Binding-site contacts:
Ligand atom C05 contacts residue KSP1 of chain 1.P at 0.2 Å.
Ligand atom C01 contacts residue SO41 of chain 1.R at 3.5 Å.
Ligand atom C11 contacts residue KSP1 of chain 1.P at 0.9 Å.
Ligand atom O16 contacts residue KSP1 of chain 1.P at 0.1 Å (h-bond).
Ligand atom C02 contacts residue SO41 of chain 1.R at 2.8 Å.
Ligand atom O18 contacts residue GLY118 of chain 1.C at 3.2 Å (h-bond).
Ligand atom O16 contacts residue LYS22 of chain 1.C at 3.4 Å (salt-bridge).
Ligand atom O18 contacts residue KSP1 of chain 1.P at 0.2 Å (h-bond).
Ligand atom C14 contacts residue ARG52 of chain 1.C at 3.1 Å.
Ligand atom C03 contacts residue KSP1 of chain 1.P at 0.5 Å.
Ligand atom C09 contacts residue THR18 of chain 1.C at 3.3 Å.
Ligand atom C02 contacts residue KSP1 of chain 1.P at 0.5 Å.
Ligand atom C07 contacts residue KSP1 of chain 1.P at 0.5 Å.
Ligand atom O10 contacts residue MET79 of chain 1.C at 3.5 Å (h-bond).
Ligand atom C04 contacts residue KSP1 of chain 1.P at 0.3 Å.
Ligand atom O17 contacts residue THR48 of chain 1.C at 3.5 Å (h-bond).
Ligand atom C15 contacts residue ARG52 of chain 1.C at 3.2 Å.
Ligand atom C15 contacts residue ASP54 of chain 1.C at 3.0 Å.
Ligand atom O10 contacts residue ALA117 of chain 1.C at 3.5 Å.
Ligand atom O17 contacts residue KSP1 of chain 1.P at 0.8 Å.
Ligand atom C13 contacts residue KSP1 of chain 1.P at 0.8 Å.
Ligand atom O16 contacts residue SO41 of chain 1.M at 3.2 Å (h-bond).
Ligand atom O10 contacts residue KSP1 of chain 1.P at 0.3 Å (h-bond).
Ligand atom C04 contacts residue THR18 of chain 1.C at 3.1 Å.
Ligand atom C12 contacts residue KSP1 of chain 1.P at 1.0 Å.
Ligand atom C09 contacts residue SO41 of chain 1.M at 3.0 Å.
Ligand atom O16 contacts residue THR18 of chain 1.C at 2.1 Å (h-bond).
Ligand atom C09 contacts residue LYS22 of chain 1.C at 3.4 Å.
Ligand atom C14 contacts residue ASP54 of chain 1.C at 3.6 Å.
Ligand atom C14 contacts residue KSP1 of chain 1.P at 0.7 Å.
Ligand atom C06 contacts residue KSP1 of chain 1.P at 0.1 Å.
Ligand atom C09 contacts residue KSP1 of chain 1.P at 0.1 Å.
Ligand atom C08 contacts residue SO41 of chain 1.M at 3.2 Å.
Ligand atom O18 contacts residue SO41 of chain 1.M at 3.5 Å (h-bond).
Ligand atom O18 contacts residue LYS22 of chain 1.C at 2.7 Å (salt-bridge).
Ligand atom O16 contacts residue GLY19 of chain 1.C at 3.4 Å (h-bond).
Ligand atom C01 contacts residue KSP1 of chain 1.P at 0.3 Å.
Ligand atom C15 contacts residue KSP1 of chain 1.P at 1.5 Å.
Ligand atom C14 contacts residue PRO78 of chain 1.C at 3.6 Å (hydrophobic).
Ligand atom C08 contacts residue KSP1 of chain 1.P at 0.4 Å.

This protein binds this small molecule.
Small molecule (SMILES): O=C(O)C[C@@H]1CCC[C@H]1C(=O)c1ccccc1O

Sequence of chain 1.C:
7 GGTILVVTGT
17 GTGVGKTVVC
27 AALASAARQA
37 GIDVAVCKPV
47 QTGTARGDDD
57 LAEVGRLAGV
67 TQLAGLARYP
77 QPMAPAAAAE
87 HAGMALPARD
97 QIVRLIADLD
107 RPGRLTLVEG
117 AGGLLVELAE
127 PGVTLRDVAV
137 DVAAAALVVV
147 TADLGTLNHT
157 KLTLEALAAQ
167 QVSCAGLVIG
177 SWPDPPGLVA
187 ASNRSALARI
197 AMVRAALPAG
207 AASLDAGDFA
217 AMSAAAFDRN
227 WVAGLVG

Sequence of chain 1.D:
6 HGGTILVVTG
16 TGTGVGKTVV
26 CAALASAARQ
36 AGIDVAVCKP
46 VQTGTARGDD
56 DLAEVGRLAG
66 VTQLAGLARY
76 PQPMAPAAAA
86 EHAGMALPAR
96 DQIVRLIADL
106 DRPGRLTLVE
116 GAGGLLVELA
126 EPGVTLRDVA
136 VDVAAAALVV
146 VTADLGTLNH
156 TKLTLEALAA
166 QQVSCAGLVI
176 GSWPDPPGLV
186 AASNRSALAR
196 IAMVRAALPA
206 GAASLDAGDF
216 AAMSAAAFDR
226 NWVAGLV